Sequence of chain 1.A:
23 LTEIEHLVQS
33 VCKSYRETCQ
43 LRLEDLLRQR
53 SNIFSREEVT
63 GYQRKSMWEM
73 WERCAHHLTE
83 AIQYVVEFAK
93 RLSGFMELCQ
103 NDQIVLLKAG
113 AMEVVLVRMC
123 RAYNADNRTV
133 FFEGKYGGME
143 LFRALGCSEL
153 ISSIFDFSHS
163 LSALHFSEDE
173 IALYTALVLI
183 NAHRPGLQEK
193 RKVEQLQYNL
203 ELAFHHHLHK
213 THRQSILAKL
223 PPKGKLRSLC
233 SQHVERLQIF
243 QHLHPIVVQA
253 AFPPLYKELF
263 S

Binding-site contacts:
Ligand atom CL1 contacts residue MET114 of chain 1.A at 3.6 Å.
Ligand atom N2 contacts residue LEU239 of chain 1.A at 3.4 Å.
Ligand atom CL1 contacts residue LEU80 of chain 1.A at 3.6 Å.
Ligand atom N1 contacts residue LEU261 of chain 1.A at 3.8 Å.
Ligand atom C11 contacts residue ALA77 of chain 1.A at 3.7 Å (hydrophobic).
Ligand atom C20 contacts residue LYS110 of chain 1.A at 3.7 Å.
Ligand atom O1 contacts residue ALA252 of chain 1.A at 3.5 Å.
Ligand atom C21 contacts residue ILE84 of chain 1.A at 3.8 Å (hydrophobic).
Ligand atom F2 contacts residue LEU239 of chain 1.A at 3.6 Å.
Ligand atom N3 contacts residue LYS110 of chain 1.A at 2.9 Å (salt-bridge).
Ligand atom C1 contacts residue ALA253 of chain 1.A at 3.3 Å (hydrophobic).
Ligand atom C19 contacts residue LEU109 of chain 1.A at 3.5 Å (hydrophobic).
Ligand atom C12 contacts residue TRP73 of chain 1.A at 3.8 Å (hydrophobic).
Ligand atom F2 contacts residue GLN240 of chain 1.A at 3.2 Å.
Ligand atom N1 contacts residue PHE262 of chain 1.A at 3.5 Å.
Ligand atom F1 contacts residue GLN240 of chain 1.A at 3.7 Å.
Ligand atom C14 contacts residue PHE262 of chain 1.A at 3.6 Å (hydrophobic).
Ligand atom C5 contacts residue PHE262 of chain 1.A at 3.7 Å (hydrophobic).
Ligand atom O2 contacts residue PHE254 of chain 1.A at 2.9 Å (h-bond).
Ligand atom F3 contacts residue LEU261 of chain 1.A at 3.7 Å.
Ligand atom F3 contacts residue PHE262 of chain 1.A at 3.5 Å.
Ligand atom O2 contacts residue ALA252 of chain 1.A at 3.6 Å.
Ligand atom C4 contacts residue TYR258 of chain 1.A at 3.8 Å (hydrophobic).
Ligand atom O3 contacts residue VAL236 of chain 1.A at 3.6 Å.
Ligand atom O2 contacts residue ALA253 of chain 1.A at 3.1 Å (h-bond).
Ligand atom C11 contacts residue THR81 of chain 1.A at 3.3 Å.
Ligand atom F1 contacts residue GLN243 of chain 1.A at 3.5 Å.
Ligand atom CL1 contacts residue THR81 of chain 1.A at 3.7 Å.
Ligand atom C13 contacts residue GLN243 of chain 1.A at 3.7 Å.
Ligand atom O1 contacts residue ALA253 of chain 1.A at 2.8 Å (h-bond).
Ligand atom C1 contacts residue ALA252 of chain 1.A at 3.8 Å (hydrophobic).
Ligand atom F3 contacts residue GLN240 of chain 1.A at 3.6 Å.
Ligand atom O1 contacts residue GLN85 of chain 1.A at 2.9 Å (h-bond).
Ligand atom C13 contacts residue PHE262 of chain 1.A at 3.5 Å (hydrophobic).
Ligand atom C12 contacts residue PHE262 of chain 1.A at 3.8 Å (hydrophobic).
Ligand atom N3 contacts residue LEU109 of chain 1.A at 3.5 Å (h-bond).
Ligand atom C3 contacts residue TYR258 of chain 1.A at 3.5 Å (hydrophobic).
Ligand atom C10 contacts residue THR81 of chain 1.A at 3.7 Å.
Ligand atom C6 contacts residue PHE262 of chain 1.A at 3.8 Å (hydrophobic).
Ligand atom C1 contacts residue PHE254 of chain 1.A at 3.8 Å (hydrophobic).

This small molecule binds to this protein.
Small molecule (SMILES): O=C(O)c1ccc(/N=C/c2c(-c3c(Cl)cccc3C(F)(F)F)noc2-c2cc[nH]c2)cc1